A protein and the small-molecule ligand that binds it are described below.
Small molecule (SMILES): CC(=O)N[C@H]1[C@H](O[C@H]2[C@H](O)[C@@H](NC(C)=O)CO[C@@H]2CO)O[C@H](CO)[C@@H](O[C@@H]2O[C@H](CO)[C@@H](O)[C@H](O)[C@@H]2O)[C@@H]1O

Binding-site contacts:
Ligand atom O5 contacts residue ASN718 of chain 1.A at 2.4 Å (h-bond).
Ligand atom C8 contacts residue ASN718 of chain 1.A at 3.9 Å.
Ligand atom C1 contacts residue GLN923 of chain 1.A at 4.3 Å.
Ligand atom O3 contacts residue GLN923 of chain 1.A at 4.4 Å.
Ligand atom C8 contacts residue GLN923 of chain 1.A at 4.0 Å.
Ligand atom N2 contacts residue GLN923 of chain 1.A at 4.3 Å.
Ligand atom C5 contacts residue ASN718 of chain 1.A at 3.7 Å.
Ligand atom C4 contacts residue ASN718 of chain 1.A at 4.2 Å.
Ligand atom C3 contacts residue ASN718 of chain 1.A at 3.6 Å.
Ligand atom O7 contacts residue GLN923 of chain 1.A at 3.3 Å (h-bond).
Ligand atom C7 contacts residue GLN923 of chain 1.A at 3.6 Å.
Ligand atom C1 contacts residue ASN718 of chain 1.A at 1.4 Å.
Ligand atom C8 contacts residue THR717 of chain 1.A at 4.3 Å.
Ligand atom C2 contacts residue GLN923 of chain 1.A at 4.0 Å.
Ligand atom O7 contacts residue ASN718 of chain 1.A at 3.6 Å.
Ligand atom C7 contacts residue ASN718 of chain 1.A at 3.4 Å.
Ligand atom O4 contacts residue GLN923 of chain 1.A at 3.7 Å.
Ligand atom N2 contacts residue ASN718 of chain 1.A at 2.8 Å (h-bond).
Ligand atom C2 contacts residue ASN718 of chain 1.A at 2.4 Å.

Sequence of chain 1.A:
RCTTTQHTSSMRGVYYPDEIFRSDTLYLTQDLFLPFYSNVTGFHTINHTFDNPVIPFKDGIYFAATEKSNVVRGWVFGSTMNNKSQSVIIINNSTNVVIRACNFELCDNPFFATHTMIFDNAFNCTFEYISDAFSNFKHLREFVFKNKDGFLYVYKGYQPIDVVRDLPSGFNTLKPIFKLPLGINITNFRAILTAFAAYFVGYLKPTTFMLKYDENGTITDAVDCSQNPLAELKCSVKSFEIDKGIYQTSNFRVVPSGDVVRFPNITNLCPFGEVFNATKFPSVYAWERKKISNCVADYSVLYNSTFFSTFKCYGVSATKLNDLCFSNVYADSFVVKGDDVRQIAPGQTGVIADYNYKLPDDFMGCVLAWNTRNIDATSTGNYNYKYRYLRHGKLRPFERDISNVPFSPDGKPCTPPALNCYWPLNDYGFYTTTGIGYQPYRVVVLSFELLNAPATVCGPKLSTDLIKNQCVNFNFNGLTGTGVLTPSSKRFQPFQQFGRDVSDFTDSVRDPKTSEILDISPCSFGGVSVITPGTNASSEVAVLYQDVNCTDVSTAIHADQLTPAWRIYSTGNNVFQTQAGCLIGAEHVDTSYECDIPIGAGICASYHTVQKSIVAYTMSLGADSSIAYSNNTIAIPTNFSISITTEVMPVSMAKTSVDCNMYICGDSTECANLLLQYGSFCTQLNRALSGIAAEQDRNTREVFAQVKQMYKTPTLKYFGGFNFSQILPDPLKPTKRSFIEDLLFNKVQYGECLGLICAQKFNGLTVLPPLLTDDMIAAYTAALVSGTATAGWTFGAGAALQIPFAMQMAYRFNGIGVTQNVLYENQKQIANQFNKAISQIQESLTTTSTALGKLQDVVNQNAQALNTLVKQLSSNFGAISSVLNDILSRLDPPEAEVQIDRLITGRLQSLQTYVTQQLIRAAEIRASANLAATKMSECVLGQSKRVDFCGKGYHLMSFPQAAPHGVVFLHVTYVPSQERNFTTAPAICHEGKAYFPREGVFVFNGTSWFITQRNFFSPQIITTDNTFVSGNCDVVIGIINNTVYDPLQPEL